Binding-site contacts:
Ligand atom O3 contacts residue GLU245 of chain 1.B at 4.2 Å.
Ligand atom C7 contacts residue GLN238 of chain 1.B at 4.3 Å.
Ligand atom C7 contacts residue GLU245 of chain 1.B at 4.5 Å.
Ligand atom C4 contacts residue ASN296 of chain 1.B at 4.3 Å.
Ligand atom C5 contacts residue GLU246 of chain 1.B at 4.0 Å.
Ligand atom C8 contacts residue GLU245 of chain 1.B at 4.4 Å.
Ligand atom O3 contacts residue GLU246 of chain 1.B at 3.5 Å (salt-bridge).
Ligand atom C8 contacts residue ASN296 of chain 1.B at 3.6 Å.
Ligand atom O5 contacts residue ASN296 of chain 1.B at 2.5 Å (h-bond).
Ligand atom N2 contacts residue ASN296 of chain 1.B at 3.4 Å (h-bond).
Ligand atom O6 contacts residue PRO430 of chain 1.B at 4.2 Å.
Ligand atom C3 contacts residue ASN296 of chain 1.B at 3.7 Å.
Ligand atom O3 contacts residue TYR247 of chain 1.B at 4.0 Å.
Ligand atom C3 contacts residue GLU246 of chain 1.B at 3.7 Å.
Ligand atom C6 contacts residue GLU246 of chain 1.B at 3.8 Å.
Ligand atom C6 contacts residue PRO430 of chain 1.B at 4.5 Å (hydrophobic).
Ligand atom O7 contacts residue GLN238 of chain 1.B at 4.0 Å.
Ligand atom C5 contacts residue ASN296 of chain 1.B at 3.7 Å.
Ligand atom O4 contacts residue GLU246 of chain 1.B at 3.7 Å.
Ligand atom O3 contacts residue ASN296 of chain 1.B at 3.2 Å.
Ligand atom O6 contacts residue GLU246 of chain 1.B at 2.6 Å (salt-bridge).
Ligand atom O6 contacts residue ASN296 of chain 1.B at 4.3 Å.
Ligand atom C2 contacts residue ASN296 of chain 1.B at 2.5 Å.
Ligand atom C4 contacts residue GLU246 of chain 1.B at 3.0 Å.
Ligand atom C7 contacts residue ASN296 of chain 1.B at 3.9 Å.
Ligand atom C1 contacts residue ASN296 of chain 1.B at 1.5 Å.

Sequence of chain 1.B:
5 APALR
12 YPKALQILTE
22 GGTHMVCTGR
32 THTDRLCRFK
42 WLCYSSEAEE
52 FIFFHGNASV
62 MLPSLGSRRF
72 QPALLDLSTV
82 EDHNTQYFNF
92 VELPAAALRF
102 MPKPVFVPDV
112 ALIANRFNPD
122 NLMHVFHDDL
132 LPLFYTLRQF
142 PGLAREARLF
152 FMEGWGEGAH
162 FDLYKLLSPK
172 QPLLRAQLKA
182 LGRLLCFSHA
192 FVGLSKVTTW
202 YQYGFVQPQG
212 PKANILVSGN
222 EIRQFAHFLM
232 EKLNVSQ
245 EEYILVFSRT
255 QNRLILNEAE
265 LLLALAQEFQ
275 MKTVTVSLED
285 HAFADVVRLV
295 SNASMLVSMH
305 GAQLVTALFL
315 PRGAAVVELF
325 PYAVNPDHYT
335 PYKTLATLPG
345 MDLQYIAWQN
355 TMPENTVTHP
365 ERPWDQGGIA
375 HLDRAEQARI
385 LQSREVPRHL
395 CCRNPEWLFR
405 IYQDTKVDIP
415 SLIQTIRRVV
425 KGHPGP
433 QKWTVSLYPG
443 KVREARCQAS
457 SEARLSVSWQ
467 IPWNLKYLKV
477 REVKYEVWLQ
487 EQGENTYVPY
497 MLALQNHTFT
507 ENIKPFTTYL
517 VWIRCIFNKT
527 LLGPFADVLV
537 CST

The small molecule below binds the protein below.
Small molecule (SMILES): CC(=O)N[C@@H]1[C@@H](O)[C@H](O)[C@@H](CO)O[C@H]1O